The small molecule below binds the protein below.
Small molecule (SMILES): NC(N)=NCCC[C@H](NC(=O)[C@@H]1CCCN1)C(=O)N[C@H](C=O)Cc1cnc[nH]1

Sequence of chain 29.Q:
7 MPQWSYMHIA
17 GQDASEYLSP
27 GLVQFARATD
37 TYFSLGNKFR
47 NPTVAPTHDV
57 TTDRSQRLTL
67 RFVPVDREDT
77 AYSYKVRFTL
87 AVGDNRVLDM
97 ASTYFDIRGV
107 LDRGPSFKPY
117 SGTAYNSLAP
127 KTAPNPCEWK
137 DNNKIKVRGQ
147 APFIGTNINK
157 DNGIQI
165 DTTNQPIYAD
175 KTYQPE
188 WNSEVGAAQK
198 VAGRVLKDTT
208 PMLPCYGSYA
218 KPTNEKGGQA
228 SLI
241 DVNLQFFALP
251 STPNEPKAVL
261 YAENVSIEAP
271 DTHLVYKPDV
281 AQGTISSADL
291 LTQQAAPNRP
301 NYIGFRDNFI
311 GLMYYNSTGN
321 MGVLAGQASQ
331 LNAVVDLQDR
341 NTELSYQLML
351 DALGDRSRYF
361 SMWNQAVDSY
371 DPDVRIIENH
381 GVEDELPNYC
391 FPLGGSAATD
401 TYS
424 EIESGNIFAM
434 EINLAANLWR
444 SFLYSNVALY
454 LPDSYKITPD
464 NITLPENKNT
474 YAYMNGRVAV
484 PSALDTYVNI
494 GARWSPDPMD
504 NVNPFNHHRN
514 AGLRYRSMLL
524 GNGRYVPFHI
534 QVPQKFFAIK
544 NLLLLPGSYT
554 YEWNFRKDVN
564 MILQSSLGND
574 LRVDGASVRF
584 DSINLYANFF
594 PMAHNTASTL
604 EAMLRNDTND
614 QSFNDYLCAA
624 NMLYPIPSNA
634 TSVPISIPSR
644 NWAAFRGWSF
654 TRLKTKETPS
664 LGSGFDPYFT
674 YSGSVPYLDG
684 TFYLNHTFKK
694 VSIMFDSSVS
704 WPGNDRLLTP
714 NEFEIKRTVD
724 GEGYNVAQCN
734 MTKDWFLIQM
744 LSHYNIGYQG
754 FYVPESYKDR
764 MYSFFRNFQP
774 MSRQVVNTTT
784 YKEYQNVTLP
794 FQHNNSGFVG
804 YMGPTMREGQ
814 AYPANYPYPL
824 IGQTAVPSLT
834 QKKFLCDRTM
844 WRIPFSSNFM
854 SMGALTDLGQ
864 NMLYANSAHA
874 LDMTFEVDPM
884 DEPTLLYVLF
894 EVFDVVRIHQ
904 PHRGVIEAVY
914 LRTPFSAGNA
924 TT

Binding-site contacts:
Ligand atom CD contacts residue PHE896 of chain 29.Q at 4.1 Å (hydrophobic).
Ligand atom CD contacts residue ARG46 of chain 29.S at 4.1 Å.
Ligand atom CB contacts residue ARG649 of chain 29.Q at 4.1 Å.
Ligand atom CD contacts residue ASP897 of chain 29.Q at 3.5 Å.
Ligand atom CB contacts residue TYR619 of chain 29.Q at 3.0 Å (hydrophobic).
Ligand atom CE1 contacts residue LEU620 of chain 29.Q at 3.5 Å (hydrophobic).
Ligand atom CA contacts residue ARG649 of chain 29.Q at 3.4 Å.
Ligand atom CG contacts residue ARG46 of chain 29.S at 3.9 Å.
Ligand atom N contacts residue ARG649 of chain 29.Q at 4.1 Å.
Ligand atom ND1 contacts residue LEU620 of chain 29.Q at 3.0 Å.
Ligand atom CB contacts residue TYR619 of chain 29.Q at 3.8 Å (hydrophobic).
Ligand atom N contacts residue TYR619 of chain 29.Q at 3.6 Å.
Ligand atom CA contacts residue TYR619 of chain 29.Q at 3.9 Å (hydrophobic).
Ligand atom CG contacts residue ASN617 of chain 29.Q at 4.1 Å.
Ligand atom O contacts residue ARG845 of chain 29.Q at 3.8 Å.
Ligand atom CB contacts residue ALA857 of chain 29.Q at 3.9 Å (hydrophobic).
Ligand atom CG contacts residue GLU894 of chain 29.Q at 3.9 Å.
Ligand atom CA contacts residue CYS621 of chain 29.Q at 3.7 Å (hydrophobic).
Ligand atom C contacts residue ARG845 of chain 29.Q at 3.6 Å.
Ligand atom CB contacts residue PHE896 of chain 29.Q at 3.3 Å (hydrophobic).
Ligand atom CB contacts residue ARG649 of chain 29.Q at 3.6 Å.
Ligand atom O contacts residue ALA857 of chain 29.Q at 4.0 Å.
Ligand atom N contacts residue TYR619 of chain 29.Q at 3.5 Å (h-bond).
Ligand atom N contacts residue ASN617 of chain 29.Q at 3.6 Å.
Ligand atom CD2 contacts residue GLU894 of chain 29.Q at 3.7 Å.
Ligand atom CG contacts residue PHE896 of chain 29.Q at 3.0 Å (hydrophobic).
Ligand atom NE2 contacts residue GLU894 of chain 29.Q at 4.1 Å.
Ligand atom CA contacts residue TYR619 of chain 29.Q at 3.8 Å (hydrophobic).
Ligand atom CD2 contacts residue ARG845 of chain 29.Q at 3.5 Å.
Ligand atom C contacts residue TYR619 of chain 29.Q at 3.1 Å (hydrophobic).
Ligand atom N contacts residue CYS621 of chain 29.Q at 2.8 Å (h-bond).
Ligand atom CE1 contacts residue LEU348 of chain 29.Q at 3.9 Å (hydrophobic).
Ligand atom CD contacts residue ASN617 of chain 29.Q at 3.2 Å.
Ligand atom O contacts residue ARG649 of chain 29.Q at 3.9 Å.
Ligand atom O contacts residue TYR619 of chain 29.Q at 2.6 Å.
Ligand atom CB contacts residue GLU894 of chain 29.Q at 3.5 Å.
Ligand atom N contacts residue ASP618 of chain 29.Q at 3.9 Å.
Ligand atom CG contacts residue TYR619 of chain 29.Q at 3.8 Å (hydrophobic).
Ligand atom CD contacts residue CYS621 of chain 29.Q at 3.6 Å (hydrophobic).
Ligand atom CE1 contacts residue MET843 of chain 29.Q at 3.6 Å (hydrophobic).

Sequence of chain 29.S:
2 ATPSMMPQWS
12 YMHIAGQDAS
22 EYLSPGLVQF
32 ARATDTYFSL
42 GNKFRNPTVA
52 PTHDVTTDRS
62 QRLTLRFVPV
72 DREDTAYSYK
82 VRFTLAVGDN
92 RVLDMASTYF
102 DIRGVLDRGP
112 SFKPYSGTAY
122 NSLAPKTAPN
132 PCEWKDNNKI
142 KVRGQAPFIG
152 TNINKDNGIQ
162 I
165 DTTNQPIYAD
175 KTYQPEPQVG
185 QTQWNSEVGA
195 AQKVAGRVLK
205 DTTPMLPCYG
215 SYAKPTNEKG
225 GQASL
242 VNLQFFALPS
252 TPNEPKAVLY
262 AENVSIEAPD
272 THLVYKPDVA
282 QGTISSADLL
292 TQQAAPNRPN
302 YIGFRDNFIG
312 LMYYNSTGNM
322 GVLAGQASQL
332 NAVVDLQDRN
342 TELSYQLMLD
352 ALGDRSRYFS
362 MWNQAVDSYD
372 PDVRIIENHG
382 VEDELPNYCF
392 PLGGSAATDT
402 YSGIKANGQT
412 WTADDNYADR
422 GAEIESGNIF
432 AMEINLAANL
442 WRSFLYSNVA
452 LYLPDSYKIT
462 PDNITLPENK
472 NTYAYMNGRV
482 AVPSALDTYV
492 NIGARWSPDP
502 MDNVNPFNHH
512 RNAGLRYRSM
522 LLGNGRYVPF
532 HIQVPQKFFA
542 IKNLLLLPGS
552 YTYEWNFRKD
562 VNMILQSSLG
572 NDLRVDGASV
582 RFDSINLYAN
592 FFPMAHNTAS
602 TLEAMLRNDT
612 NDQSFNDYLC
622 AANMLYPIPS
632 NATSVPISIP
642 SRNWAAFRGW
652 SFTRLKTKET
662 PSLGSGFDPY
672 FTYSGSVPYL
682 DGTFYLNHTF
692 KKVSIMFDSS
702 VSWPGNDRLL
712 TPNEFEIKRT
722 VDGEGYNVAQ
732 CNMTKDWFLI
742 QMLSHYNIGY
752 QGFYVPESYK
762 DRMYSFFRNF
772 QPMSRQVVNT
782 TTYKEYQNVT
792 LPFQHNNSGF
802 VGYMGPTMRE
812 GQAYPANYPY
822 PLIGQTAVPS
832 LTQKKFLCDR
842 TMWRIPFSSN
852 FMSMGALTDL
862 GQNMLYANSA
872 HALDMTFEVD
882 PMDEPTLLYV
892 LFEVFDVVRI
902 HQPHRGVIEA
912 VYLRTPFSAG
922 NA